A protein and the small-molecule ligand that binds it are described below.
Small molecule (SMILES): Cc1cc(-c2noc(C(F)(F)F)n2)ccc1OCCCc1cc(C(=O)N(C)C)no1

Sequence of chain 7.A:
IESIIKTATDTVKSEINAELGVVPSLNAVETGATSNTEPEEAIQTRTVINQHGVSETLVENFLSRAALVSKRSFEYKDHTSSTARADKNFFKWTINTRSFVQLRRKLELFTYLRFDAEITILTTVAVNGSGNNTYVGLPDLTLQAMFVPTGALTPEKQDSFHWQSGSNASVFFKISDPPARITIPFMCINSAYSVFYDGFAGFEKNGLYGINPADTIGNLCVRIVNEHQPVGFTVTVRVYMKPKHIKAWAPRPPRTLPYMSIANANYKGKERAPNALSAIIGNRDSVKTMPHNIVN

Sequence of chain 7.B:
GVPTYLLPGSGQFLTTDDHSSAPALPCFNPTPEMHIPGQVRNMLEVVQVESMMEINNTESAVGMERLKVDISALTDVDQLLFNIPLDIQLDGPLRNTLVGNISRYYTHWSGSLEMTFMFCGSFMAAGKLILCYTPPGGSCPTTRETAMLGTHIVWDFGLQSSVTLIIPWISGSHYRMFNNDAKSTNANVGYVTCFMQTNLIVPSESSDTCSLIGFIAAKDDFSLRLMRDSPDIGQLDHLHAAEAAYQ

Binding-site contacts:
Ligand atom O23 contacts residue LEU220 of chain 7.A at 3.2 Å.
Ligand atom C08 contacts residue ALA117 of chain 7.A at 3.8 Å (hydrophobic).
Ligand atom F26 contacts residue ALA169 of chain 7.A at 2.5 Å.
Ligand atom C13 contacts residue ILE119 of chain 7.A at 3.4 Å (hydrophobic).
Ligand atom N20 contacts residue ILE182 of chain 7.A at 3.3 Å.
Ligand atom C30 contacts residue TYR193 of chain 7.A at 3.8 Å (hydrophobic).
Ligand atom O01 contacts residue PHE115 of chain 7.A at 3.5 Å.
Ligand atom N20 contacts residue PHE147 of chain 7.A at 3.4 Å.
Ligand atom C05 contacts residue TYR193 of chain 7.A at 3.3 Å (hydrophobic).
Ligand atom C21 contacts residue ILE182 of chain 7.A at 3.4 Å (hydrophobic).
Ligand atom O10 contacts residue ILE95 of chain 7.A at 3.3 Å.
Ligand atom C21 contacts residue PHE147 of chain 7.A at 3.8 Å (hydrophobic).
Ligand atom C29 contacts residue VAL195 of chain 7.A at 3.4 Å (hydrophobic).
Ligand atom N02 contacts residue THR97 of chain 7.A at 3.4 Å.
Ligand atom C07 contacts residue TYR193 of chain 7.A at 3.6 Å (hydrophobic).
Ligand atom O01 contacts residue THR97 of chain 7.A at 3.6 Å.
Ligand atom C17 contacts residue ILE184 of chain 7.A at 3.4 Å (hydrophobic).
Ligand atom F26 contacts residue MET146 of chain 7.A at 3.2 Å.
Ligand atom F25 contacts residue VAL171 of chain 7.A at 3.1 Å.
Ligand atom N20 contacts residue ILE184 of chain 7.A at 3.8 Å.
Ligand atom F26 contacts residue ALA145 of chain 7.A at 2.9 Å.
Ligand atom C08 contacts residue MET241 of chain 7.A at 3.6 Å (hydrophobic).
Ligand atom F25 contacts residue ALA145 of chain 7.A at 3.0 Å.
Ligand atom C22 contacts residue ALA169 of chain 7.A at 3.5 Å (hydrophobic).
Ligand atom N19 contacts residue LEU220 of chain 7.A at 3.1 Å.
Ligand atom N28 contacts residue TYR193 of chain 7.A at 3.4 Å.
Ligand atom C14 contacts residue ILE119 of chain 7.A at 3.6 Å (hydrophobic).
Ligand atom C04 contacts residue TYR193 of chain 7.A at 3.8 Å (hydrophobic).
Ligand atom C06 contacts residue TYR193 of chain 7.A at 3.8 Å (hydrophobic).
Ligand atom N02 contacts residue PHE115 of chain 7.A at 3.6 Å.
Ligand atom C22 contacts residue ALA145 of chain 7.A at 3.6 Å (hydrophobic).
Ligand atom C16 contacts residue ILE184 of chain 7.A at 3.2 Å (hydrophobic).
Ligand atom F24 contacts residue ALA169 of chain 7.A at 3.3 Å.
Ligand atom F26 contacts residue PHE147 of chain 7.A at 2.6 Å.
Ligand atom C30 contacts residue PHE115 of chain 7.A at 3.6 Å (hydrophobic).
Ligand atom C22 contacts residue PHE147 of chain 7.A at 3.8 Å (hydrophobic).
Ligand atom C12 contacts residue ILE119 of chain 7.A at 3.4 Å (hydrophobic).
Ligand atom F24 contacts residue ILE182 of chain 7.A at 3.6 Å.
Ligand atom C29 contacts residue SER194 of chain 7.A at 3.5 Å.
Ligand atom C29 contacts residue TYR193 of chain 7.A at 3.5 Å (hydrophobic).